A protein and the small-molecule ligand that binds it are described below.
Small molecule (SMILES): OC[C@H]1O[C@H](O)[C@@H](O)[C@@H](O)[C@@H]1O

Binding-site contacts:
Ligand atom O5 contacts residue GLU10 of chain 1.F at 4.5 Å.
Ligand atom C4 contacts residue SER14 of chain 1.F at 3.4 Å.
Ligand atom C2 contacts residue GLU10 of chain 1.F at 4.2 Å.
Ligand atom C1 contacts residue PHE5 of chain 1.F at 3.9 Å (hydrophobic).
Ligand atom O6 contacts residue PHE5 of chain 1.F at 3.7 Å.
Ligand atom C6 contacts residue SER14 of chain 1.F at 4.2 Å.
Ligand atom O5 contacts residue SER14 of chain 1.F at 2.4 Å (h-bond).
Ligand atom C2 contacts residue SER14 of chain 1.F at 2.3 Å.
Ligand atom C1 contacts residue SER14 of chain 1.F at 1.5 Å.
Ligand atom O2 contacts residue SER14 of chain 1.F at 3.5 Å (h-bond).
Ligand atom O6 contacts residue SER14 of chain 1.F at 4.0 Å.
Ligand atom C2 contacts residue GLU13 of chain 1.F at 3.8 Å.
Ligand atom C1 contacts residue GLU10 of chain 1.F at 3.4 Å.
Ligand atom O6 contacts residue CYS3 of chain 1.F at 3.8 Å.
Ligand atom O5 contacts residue PHE5 of chain 1.F at 3.4 Å.
Ligand atom C3 contacts residue SER14 of chain 1.F at 2.8 Å.
Ligand atom O3 contacts residue SER14 of chain 1.F at 4.1 Å.
Ligand atom O6 contacts residue CYS18 of chain 1.F at 4.2 Å.
Ligand atom O2 contacts residue GLU13 of chain 1.F at 3.9 Å.
Ligand atom O4 contacts residue SER14 of chain 1.F at 4.5 Å.
Ligand atom O2 contacts residue GLU10 of chain 1.F at 3.7 Å.
Ligand atom C5 contacts residue SER14 of chain 1.F at 2.8 Å.

Sequence of chain 1.F:
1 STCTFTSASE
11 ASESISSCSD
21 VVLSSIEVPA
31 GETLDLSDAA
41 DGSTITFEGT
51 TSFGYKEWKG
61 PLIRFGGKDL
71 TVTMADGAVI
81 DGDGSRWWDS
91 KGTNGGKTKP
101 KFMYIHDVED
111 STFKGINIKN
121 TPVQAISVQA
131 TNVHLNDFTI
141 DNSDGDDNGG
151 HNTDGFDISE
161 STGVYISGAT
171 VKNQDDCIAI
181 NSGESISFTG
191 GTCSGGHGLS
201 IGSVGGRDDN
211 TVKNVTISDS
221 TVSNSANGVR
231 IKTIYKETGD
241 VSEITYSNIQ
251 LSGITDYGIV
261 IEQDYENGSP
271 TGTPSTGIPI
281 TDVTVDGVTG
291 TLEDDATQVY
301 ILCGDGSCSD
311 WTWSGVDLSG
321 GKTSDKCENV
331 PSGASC